Binding-site contacts:
Ligand atom O9 contacts residue DF41 of chain 2.G at 0.5 Å (h-bond).
Ligand atom O1B contacts residue TYR324 of chain 2.A at 3.0 Å (h-bond).
Ligand atom O1B contacts residue ARG290 of chain 2.A at 2.9 Å (salt-bridge).
Ligand atom O10 contacts residue DF41 of chain 2.G at 0.4 Å (h-bond).
Ligand atom O7 contacts residue DF41 of chain 2.G at 0.4 Å (h-bond).
Ligand atom O8 contacts residue ARG212 of chain 2.A at 3.3 Å (salt-bridge).
Ligand atom O4 contacts residue DF41 of chain 2.G at 0.6 Å (h-bond).
Ligand atom C1 contacts residue DF41 of chain 2.G at 0.7 Å.
Ligand atom O1A contacts residue TYR324 of chain 2.A at 2.9 Å (h-bond).
Ligand atom O6 contacts residue TYR324 of chain 2.A at 2.4 Å (h-bond).
Ligand atom C10 contacts residue DF41 of chain 2.G at 0.4 Å.
Ligand atom C3 contacts residue TYR324 of chain 2.A at 2.6 Å (hydrophobic).
Ligand atom O9 contacts residue GLU196 of chain 2.A at 2.8 Å (salt-bridge).
Ligand atom C8 contacts residue DF41 of chain 2.G at 0.3 Å.
Ligand atom O1A contacts residue ARG212 of chain 2.A at 2.9 Å (salt-bridge).
Ligand atom N5 contacts residue DF41 of chain 2.G at 0.4 Å (h-bond).
Ligand atom C6 contacts residue DF41 of chain 2.G at 0.4 Å.
Ligand atom C5 contacts residue DF41 of chain 2.G at 0.3 Å.
Ligand atom O1B contacts residue DF41 of chain 2.G at 0.4 Å (h-bond).
Ligand atom C7 contacts residue DF41 of chain 2.G at 0.2 Å.
Ligand atom C6 contacts residue TYR324 of chain 2.A at 3.2 Å (hydrophobic).
Ligand atom C3 contacts residue DF41 of chain 2.G at 0.3 Å.
Ligand atom O1A contacts residue ARG290 of chain 2.A at 2.9 Å (salt-bridge).
Ligand atom O4 contacts residue ASP70 of chain 2.A at 3.1 Å.
Ligand atom O8 contacts residue GLU196 of chain 2.A at 2.5 Å (salt-bridge).
Ligand atom C4 contacts residue DF41 of chain 2.G at 0.3 Å.
Ligand atom C1 contacts residue TYR324 of chain 2.A at 2.3 Å (hydrophobic).
Ligand atom C11 contacts residue DF41 of chain 2.G at 0.5 Å.
Ligand atom O4 contacts residue GLU38 of chain 2.A at 3.2 Å (salt-bridge).
Ligand atom O1A contacts residue DF41 of chain 2.G at 0.8 Å (h-bond).
Ligand atom O8 contacts residue DF41 of chain 2.G at 0.4 Å (h-bond).
Ligand atom O1B contacts residue ARG37 of chain 2.A at 3.1 Å (salt-bridge).
Ligand atom O10 contacts residue ARG71 of chain 2.A at 3.2 Å (salt-bridge).
Ligand atom C2 contacts residue DF41 of chain 2.G at 1.1 Å.
Ligand atom C6 contacts residue GLU197 of chain 2.A at 3.2 Å.
Ligand atom C2 contacts residue TYR324 of chain 2.A at 1.4 Å (hydrophobic).
Ligand atom F1 contacts residue DF41 of chain 2.G at 1.3 Å.
Ligand atom O6 contacts residue ARG212 of chain 2.A at 3.3 Å (salt-bridge).
Ligand atom C9 contacts residue DF41 of chain 2.G at 0.5 Å.
Ligand atom O6 contacts residue DF41 of chain 2.G at 0.7 Å (h-bond).

Sequence of chain 2.A:
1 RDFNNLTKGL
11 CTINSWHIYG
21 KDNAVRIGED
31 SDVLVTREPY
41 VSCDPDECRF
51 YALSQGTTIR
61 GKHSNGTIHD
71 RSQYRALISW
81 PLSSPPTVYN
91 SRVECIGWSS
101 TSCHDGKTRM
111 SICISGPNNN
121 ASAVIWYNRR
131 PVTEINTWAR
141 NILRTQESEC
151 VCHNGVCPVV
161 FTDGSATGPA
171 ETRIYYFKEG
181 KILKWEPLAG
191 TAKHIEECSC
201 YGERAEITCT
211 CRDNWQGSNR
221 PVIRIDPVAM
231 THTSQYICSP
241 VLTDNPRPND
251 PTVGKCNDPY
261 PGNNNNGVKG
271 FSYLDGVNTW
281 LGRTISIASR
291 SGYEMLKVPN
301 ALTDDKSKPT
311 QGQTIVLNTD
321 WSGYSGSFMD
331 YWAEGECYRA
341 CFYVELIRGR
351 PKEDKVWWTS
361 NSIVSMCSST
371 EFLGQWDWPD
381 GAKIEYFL

A protein and the small-molecule ligand that binds it are described below.
Small molecule (SMILES): CC(=O)N[C@@H]1[C@@H](O)[C@@H](F)[C@@](O)(C(=O)O)O[C@H]1[C@H](O)[C@H](O)CO